Sequence of chain 1.B:
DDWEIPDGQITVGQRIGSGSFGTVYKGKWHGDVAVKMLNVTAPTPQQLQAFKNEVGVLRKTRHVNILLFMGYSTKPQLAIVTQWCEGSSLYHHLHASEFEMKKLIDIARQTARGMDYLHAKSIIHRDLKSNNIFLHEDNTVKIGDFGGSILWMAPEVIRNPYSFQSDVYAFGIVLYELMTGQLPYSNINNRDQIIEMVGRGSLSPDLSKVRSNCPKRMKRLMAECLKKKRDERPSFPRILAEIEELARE

This protein binds this small molecule.
Small molecule (SMILES): CC(C)(C)c1nc(-c2cccc(NS(=O)(=O)c3c(F)cccc3F)c2F)c(-c2ccnc(N)n2)s1

Binding-site contacts:
Ligand atom O54 contacts residue PHE37 of chain 1.B at 3.4 Å.
Ligand atom C31 contacts residue LEU83 of chain 1.B at 3.5 Å (hydrophobic).
Ligand atom F39 contacts residue ASP163 of chain 1.B at 3.1 Å.
Ligand atom C7 contacts residue ALA50 of chain 1.B at 3.6 Å (hydrophobic).
Ligand atom C30 contacts residue VAL40 of chain 1.B at 3.8 Å (hydrophobic).
Ligand atom N40 contacts residue ASP163 of chain 1.B at 2.9 Å (salt-bridge).
Ligand atom C1 contacts residue TRP100 of chain 1.B at 3.8 Å (hydrophobic).
Ligand atom N40 contacts residue LYS52 of chain 1.B at 3.5 Å (salt-bridge).
Ligand atom C46 contacts residue THR98 of chain 1.B at 3.6 Å.
Ligand atom N9 contacts residue CYS101 of chain 1.B at 3.0 Å (h-bond).
Ligand atom C50 contacts residue LEU83 of chain 1.B at 3.2 Å (hydrophobic).
Ligand atom F53 contacts residue ILE96 of chain 1.B at 3.2 Å.
Ligand atom C37 contacts residue THR98 of chain 1.B at 3.7 Å.
Ligand atom F52 contacts residue ASP163 of chain 1.B at 3.4 Å.
Ligand atom C35 contacts residue VAL40 of chain 1.B at 3.5 Å (hydrophobic).
Ligand atom C44 contacts residue THR98 of chain 1.B at 3.5 Å.
Ligand atom C46 contacts residue LEU74 of chain 1.B at 3.5 Å (hydrophobic).
Ligand atom S42 contacts residue LYS52 of chain 1.B at 3.6 Å (salt-bridge).
Ligand atom C31 contacts residue LYS52 of chain 1.B at 3.4 Å.
Ligand atom C43 contacts residue LEU74 of chain 1.B at 3.7 Å (hydrophobic).
Ligand atom O55 contacts residue PHE164 of chain 1.B at 2.9 Å (h-bond).
Ligand atom O55 contacts residue ASP163 of chain 1.B at 3.3 Å (salt-bridge).
Ligand atom C7 contacts residue GLN99 of chain 1.B at 3.4 Å.
Ligand atom C22 contacts residue SER34 of chain 1.B at 3.5 Å.
Ligand atom C47 contacts residue LEU83 of chain 1.B at 3.2 Å (hydrophobic).
Ligand atom C22 contacts residue GLY33 of chain 1.B at 3.7 Å.
Ligand atom F53 contacts residue THR98 of chain 1.B at 3.6 Å.
Ligand atom F53 contacts residue LEU74 of chain 1.B at 3.3 Å.
Ligand atom C33 contacts residue THR98 of chain 1.B at 3.7 Å.
Ligand atom F52 contacts residue PHE164 of chain 1.B at 3.5 Å.
Ligand atom F52 contacts residue GLY162 of chain 1.B at 3.1 Å.
Ligand atom N6 contacts residue CYS101 of chain 1.B at 3.0 Å (h-bond).
Ligand atom N15 contacts residue VAL40 of chain 1.B at 3.5 Å.
Ligand atom O54 contacts residue LYS52 of chain 1.B at 2.9 Å (salt-bridge).
Ligand atom C22 contacts residue GLY35 of chain 1.B at 3.5 Å.
Ligand atom C44 contacts residue LEU74 of chain 1.B at 3.6 Å (hydrophobic).
Ligand atom C33 contacts residue LYS52 of chain 1.B at 3.7 Å.
Ligand atom N6 contacts residue TRP100 of chain 1.B at 3.7 Å.
Ligand atom C47 contacts residue PHE85 of chain 1.B at 3.7 Å (hydrophobic).
Ligand atom N9 contacts residue TRP100 of chain 1.B at 3.5 Å.